Binding-site contacts:
Ligand atom O7 contacts residue ASN165 of chain 1.B at 2.6 Å (h-bond).
Ligand atom C5 contacts residue ASN165 of chain 1.B at 3.6 Å.
Ligand atom O5 contacts residue ASN165 of chain 1.B at 2.4 Å (h-bond).
Ligand atom C4 contacts residue ASN165 of chain 1.B at 4.2 Å.
Ligand atom C3 contacts residue ASN165 of chain 1.B at 3.8 Å.
Ligand atom C2 contacts residue ASN165 of chain 1.B at 2.5 Å.
Ligand atom C8 contacts residue ASN165 of chain 1.B at 4.2 Å.
Ligand atom N2 contacts residue ASN165 of chain 1.B at 2.9 Å (h-bond).
Ligand atom C1 contacts residue ASN165 of chain 1.B at 1.4 Å.
Ligand atom C7 contacts residue ASN165 of chain 1.B at 3.0 Å.

Sequence of chain 1.B:
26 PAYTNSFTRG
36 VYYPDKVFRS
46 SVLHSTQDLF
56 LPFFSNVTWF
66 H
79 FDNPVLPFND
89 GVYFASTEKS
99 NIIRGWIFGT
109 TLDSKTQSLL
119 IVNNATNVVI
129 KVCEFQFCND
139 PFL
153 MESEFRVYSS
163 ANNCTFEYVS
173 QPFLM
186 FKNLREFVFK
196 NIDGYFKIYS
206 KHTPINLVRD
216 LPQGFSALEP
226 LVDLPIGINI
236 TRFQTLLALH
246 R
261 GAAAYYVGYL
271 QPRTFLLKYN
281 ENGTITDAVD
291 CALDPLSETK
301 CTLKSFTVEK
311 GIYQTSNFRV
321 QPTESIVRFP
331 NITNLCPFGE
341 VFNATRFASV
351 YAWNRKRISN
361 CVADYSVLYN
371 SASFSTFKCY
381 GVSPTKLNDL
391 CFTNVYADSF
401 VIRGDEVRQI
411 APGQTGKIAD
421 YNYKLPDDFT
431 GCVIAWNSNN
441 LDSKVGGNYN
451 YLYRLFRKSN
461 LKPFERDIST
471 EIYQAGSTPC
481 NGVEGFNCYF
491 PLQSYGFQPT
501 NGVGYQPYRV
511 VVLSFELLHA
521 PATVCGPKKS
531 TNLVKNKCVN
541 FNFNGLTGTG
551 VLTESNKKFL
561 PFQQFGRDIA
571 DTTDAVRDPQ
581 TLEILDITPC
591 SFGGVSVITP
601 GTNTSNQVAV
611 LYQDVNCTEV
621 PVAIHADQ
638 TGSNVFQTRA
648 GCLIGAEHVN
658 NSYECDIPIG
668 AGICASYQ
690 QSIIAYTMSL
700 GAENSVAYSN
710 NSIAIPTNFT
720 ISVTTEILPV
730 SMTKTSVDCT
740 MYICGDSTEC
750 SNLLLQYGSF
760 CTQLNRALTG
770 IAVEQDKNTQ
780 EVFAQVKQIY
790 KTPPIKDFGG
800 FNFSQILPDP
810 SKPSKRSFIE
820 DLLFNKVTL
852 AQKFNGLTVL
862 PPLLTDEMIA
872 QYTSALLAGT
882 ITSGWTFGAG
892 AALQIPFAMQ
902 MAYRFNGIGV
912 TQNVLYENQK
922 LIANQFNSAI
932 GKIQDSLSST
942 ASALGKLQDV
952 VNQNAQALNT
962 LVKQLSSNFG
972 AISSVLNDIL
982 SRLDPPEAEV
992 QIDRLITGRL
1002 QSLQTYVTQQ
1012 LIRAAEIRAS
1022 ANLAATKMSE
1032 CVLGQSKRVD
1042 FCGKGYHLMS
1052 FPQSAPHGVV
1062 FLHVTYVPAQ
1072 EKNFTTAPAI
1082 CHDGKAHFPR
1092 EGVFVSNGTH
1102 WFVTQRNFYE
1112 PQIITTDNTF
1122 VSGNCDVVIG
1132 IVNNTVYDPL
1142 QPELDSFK

This small molecule binds to this protein.
Small molecule (SMILES): CC(=O)N[C@@H]1[C@@H](O)[C@H](O)[C@@H](CO)O[C@H]1O